The protein below binds the small molecule below.
Small molecule (SMILES): CC(=O)N[C@H]1[C@H](O[C@H]2[C@H](O)[C@@H](NC(C)=O)CO[C@@H]2CO)O[C@H](CO)[C@@H](O)[C@@H]1O

Sequence of chain 1.B:
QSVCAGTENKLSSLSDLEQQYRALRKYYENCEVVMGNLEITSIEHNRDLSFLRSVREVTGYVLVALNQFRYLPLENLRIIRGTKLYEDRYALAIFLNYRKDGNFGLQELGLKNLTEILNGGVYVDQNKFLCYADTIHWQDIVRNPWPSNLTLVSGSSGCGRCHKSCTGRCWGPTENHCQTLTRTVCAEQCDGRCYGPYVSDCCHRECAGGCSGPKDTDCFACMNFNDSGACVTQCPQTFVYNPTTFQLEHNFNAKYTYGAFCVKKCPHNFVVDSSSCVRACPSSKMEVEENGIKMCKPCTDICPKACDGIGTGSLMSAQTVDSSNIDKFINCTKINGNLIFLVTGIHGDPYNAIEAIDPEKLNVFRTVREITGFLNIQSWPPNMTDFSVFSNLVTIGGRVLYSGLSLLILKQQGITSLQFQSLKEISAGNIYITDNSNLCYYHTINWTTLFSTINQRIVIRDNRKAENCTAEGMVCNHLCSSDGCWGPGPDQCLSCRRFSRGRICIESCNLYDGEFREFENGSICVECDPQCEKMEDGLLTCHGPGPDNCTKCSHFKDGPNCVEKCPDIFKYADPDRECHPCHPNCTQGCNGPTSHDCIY

Binding-site contacts:
Ligand atom C4 contacts residue ASN385 of chain 1.B at 4.4 Å.
Ligand atom O5 contacts residue ASN385 of chain 1.B at 2.5 Å (h-bond).
Ligand atom N2 contacts residue ASN385 of chain 1.B at 2.8 Å (h-bond).
Ligand atom C2 contacts residue ASN385 of chain 1.B at 2.5 Å.
Ligand atom C5 contacts residue ASN385 of chain 1.B at 3.7 Å.
Ligand atom C7 contacts residue PRO384 of chain 1.B at 3.7 Å (hydrophobic).
Ligand atom C3 contacts residue ASN385 of chain 1.B at 3.8 Å.
Ligand atom O7 contacts residue PRO384 of chain 1.B at 3.3 Å (h-bond).
Ligand atom C8 contacts residue ASN385 of chain 1.B at 4.0 Å.
Ligand atom C7 contacts residue ASN385 of chain 1.B at 3.3 Å.
Ligand atom O7 contacts residue ASN385 of chain 1.B at 3.4 Å (h-bond).
Ligand atom C1 contacts residue ASN385 of chain 1.B at 1.5 Å.
Ligand atom C8 contacts residue PRO384 of chain 1.B at 3.5 Å (hydrophobic).